Binding-site contacts:
Ligand atom N1 contacts residue PHE31 of chain 1.A at 4.0 Å.
Ligand atom N contacts residue PHE31 of chain 1.A at 3.8 Å.
Ligand atom N1 contacts residue TYR71 of chain 1.A at 3.8 Å.
Ligand atom C6 contacts residue TRP2 of chain 1.A at 4.3 Å (hydrophobic).
Ligand atom C5 contacts residue LEU33 of chain 1.A at 4.1 Å (hydrophobic).
Ligand atom C5 contacts residue PHE31 of chain 1.A at 3.7 Å (hydrophobic).
Ligand atom C contacts residue TYR71 of chain 1.A at 3.5 Å (hydrophobic).
Ligand atom C7 contacts residue PHE7 of chain 1.A at 4.0 Å (hydrophobic).
Ligand atom C6 contacts residue GLU26 of chain 1.A at 4.1 Å.
Ligand atom S contacts residue ILE83 of chain 1.A at 4.4 Å.
Ligand atom C7 contacts residue ILE83 of chain 1.A at 4.3 Å (hydrophobic).
Ligand atom N contacts residue TYR71 of chain 1.A at 4.0 Å.
Ligand atom C6 contacts residue PHE7 of chain 1.A at 4.1 Å (hydrophobic).
Ligand atom C7 contacts residue GLU26 of chain 1.A at 4.4 Å.
Ligand atom C4 contacts residue TYR71 of chain 1.A at 4.4 Å (hydrophobic).
Ligand atom C6 contacts residue LEU33 of chain 1.A at 3.7 Å (hydrophobic).
Ligand atom C2 contacts residue TYR71 of chain 1.A at 3.6 Å (hydrophobic).
Ligand atom C3 contacts residue TYR71 of chain 1.A at 3.8 Å (hydrophobic).
Ligand atom C1 contacts residue TYR71 of chain 1.A at 3.5 Å (hydrophobic).
Ligand atom S contacts residue TRP2 of chain 1.A at 3.4 Å (h-bond).
Ligand atom C7 contacts residue TRP2 of chain 1.A at 3.4 Å (hydrophobic).
Ligand atom O contacts residue TYR71 of chain 1.A at 3.8 Å.

Sequence of chain 1.A:
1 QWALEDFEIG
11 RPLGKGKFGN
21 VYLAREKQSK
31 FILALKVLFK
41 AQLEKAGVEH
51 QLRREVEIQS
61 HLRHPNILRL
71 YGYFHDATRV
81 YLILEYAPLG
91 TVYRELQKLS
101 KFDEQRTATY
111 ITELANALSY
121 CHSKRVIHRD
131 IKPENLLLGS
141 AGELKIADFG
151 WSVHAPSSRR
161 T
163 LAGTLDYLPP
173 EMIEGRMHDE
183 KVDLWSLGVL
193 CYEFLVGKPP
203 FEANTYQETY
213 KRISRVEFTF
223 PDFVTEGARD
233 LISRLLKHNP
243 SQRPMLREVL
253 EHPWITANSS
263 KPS

This protein binds this small molecule.
Small molecule (SMILES): O=C1CCC(c2cccs2)=NN1